Sequence of chain 1.C:
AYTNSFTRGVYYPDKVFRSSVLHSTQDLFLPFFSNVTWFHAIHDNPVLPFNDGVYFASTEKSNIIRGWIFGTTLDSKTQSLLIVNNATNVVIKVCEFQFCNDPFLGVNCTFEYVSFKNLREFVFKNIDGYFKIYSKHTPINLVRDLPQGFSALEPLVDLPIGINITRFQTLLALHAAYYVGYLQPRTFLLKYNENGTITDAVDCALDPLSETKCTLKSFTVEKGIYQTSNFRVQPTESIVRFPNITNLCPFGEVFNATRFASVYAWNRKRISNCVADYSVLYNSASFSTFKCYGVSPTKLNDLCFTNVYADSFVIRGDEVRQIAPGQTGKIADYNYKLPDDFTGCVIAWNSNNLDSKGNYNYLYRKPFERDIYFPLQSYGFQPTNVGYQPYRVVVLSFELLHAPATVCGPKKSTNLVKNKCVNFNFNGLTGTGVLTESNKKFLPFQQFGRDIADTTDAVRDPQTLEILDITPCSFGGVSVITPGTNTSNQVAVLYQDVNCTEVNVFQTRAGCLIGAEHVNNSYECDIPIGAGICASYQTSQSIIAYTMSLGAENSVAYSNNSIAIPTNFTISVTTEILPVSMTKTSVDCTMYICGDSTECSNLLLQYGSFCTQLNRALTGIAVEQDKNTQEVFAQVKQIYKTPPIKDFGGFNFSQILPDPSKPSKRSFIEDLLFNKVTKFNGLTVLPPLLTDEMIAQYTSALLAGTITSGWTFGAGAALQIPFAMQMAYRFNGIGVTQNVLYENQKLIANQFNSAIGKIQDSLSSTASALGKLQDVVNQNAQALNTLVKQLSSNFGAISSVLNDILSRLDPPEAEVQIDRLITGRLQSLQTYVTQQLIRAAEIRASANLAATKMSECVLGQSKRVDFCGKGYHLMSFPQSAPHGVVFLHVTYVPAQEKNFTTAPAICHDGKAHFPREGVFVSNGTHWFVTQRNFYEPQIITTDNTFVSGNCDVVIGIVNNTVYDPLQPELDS

The small molecule below binds the protein below.
Small molecule (SMILES): CC(=O)N[C@@H]1[C@@H](O)[C@H](O)[C@@H](CO)O[C@H]1O

Binding-site contacts:
Ligand atom C8 contacts residue HIS655 of chain 1.C at 3.2 Å.
Ligand atom O5 contacts residue ASN657 of chain 1.C at 2.4 Å (h-bond).
Ligand atom C2 contacts residue ASN657 of chain 1.C at 2.5 Å.
Ligand atom C8 contacts residue VAL656 of chain 1.C at 4.1 Å (hydrophobic).
Ligand atom C7 contacts residue ASN657 of chain 1.C at 3.6 Å.
Ligand atom O7 contacts residue HIS655 of chain 1.C at 4.5 Å.
Ligand atom C3 contacts residue ASN657 of chain 1.C at 3.8 Å.
Ligand atom N2 contacts residue ASN657 of chain 1.C at 2.9 Å (h-bond).
Ligand atom C7 contacts residue HIS655 of chain 1.C at 4.3 Å.
Ligand atom C1 contacts residue ASN657 of chain 1.C at 1.4 Å.
Ligand atom C8 contacts residue ASN657 of chain 1.C at 4.0 Å.
Ligand atom O7 contacts residue ASN657 of chain 1.C at 3.9 Å.
Ligand atom C5 contacts residue ASN657 of chain 1.C at 3.7 Å.
Ligand atom C4 contacts residue ASN657 of chain 1.C at 4.2 Å.